Binding-site contacts:
Ligand atom N contacts residue THR235 of chain 2.S at 3.5 Å (h-bond).
Ligand atom CG1 contacts residue VAL280 of chain 2.S at 4.0 Å (hydrophobic).
Ligand atom CD contacts residue TYR273 of chain 2.S at 3.3 Å (hydrophobic).
Ligand atom O contacts residue LYS234 of chain 2.S at 3.6 Å.
Ligand atom C contacts residue ASN227 of chain 2.S at 3.5 Å.
Ligand atom CB contacts residue TYR238 of chain 2.S at 3.6 Å (hydrophobic).
Ligand atom CA contacts residue ASN227 of chain 2.S at 3.7 Å.
Ligand atom O contacts residue HIS277 of chain 2.S at 3.4 Å.
Ligand atom C contacts residue THR235 of chain 2.S at 3.6 Å.
Ligand atom CA contacts residue THR235 of chain 2.S at 3.6 Å.
Ligand atom N contacts residue TYR273 of chain 2.S at 3.9 Å.
Ligand atom CG2 contacts residue GLU236 of chain 2.S at 3.3 Å.
Ligand atom CG contacts residue TYR273 of chain 2.S at 3.6 Å (hydrophobic).
Ligand atom O contacts residue THR235 of chain 2.S at 3.1 Å (h-bond).
Ligand atom O contacts residue ASN227 of chain 2.S at 3.6 Å.
Ligand atom CB contacts residue HIS277 of chain 2.S at 3.7 Å.
Ligand atom CG2 contacts residue PHE278 of chain 2.S at 3.7 Å (hydrophobic).
Ligand atom CD1 contacts residue TYR91 of chain 2.S at 3.9 Å (hydrophobic).
Ligand atom O contacts residue LEU286 of chain 2.S at 3.2 Å.
Ligand atom CG contacts residue LYS234 of chain 2.S at 3.3 Å.
Ligand atom C contacts residue LEU286 of chain 2.S at 3.8 Å (hydrophobic).
Ligand atom C contacts residue THR235 of chain 2.S at 3.6 Å.
Ligand atom O contacts residue TYR94 of chain 2.S at 2.9 Å.
Ligand atom CB contacts residue ASP233 of chain 2.S at 3.0 Å.
Ligand atom O contacts residue ASN281 of chain 2.S at 2.6 Å (h-bond).
Ligand atom O contacts residue THR235 of chain 2.S at 3.0 Å (h-bond).
Ligand atom N contacts residue ASN227 of chain 2.S at 3.0 Å (h-bond).
Ligand atom C contacts residue TYR94 of chain 2.S at 4.0 Å (hydrophobic).
Ligand atom N contacts residue THR235 of chain 2.S at 3.9 Å.
Ligand atom CG contacts residue HIS277 of chain 2.S at 3.8 Å.
Ligand atom CD1 contacts residue TYR94 of chain 2.S at 3.5 Å (hydrophobic).
Ligand atom CG1 contacts residue TYR94 of chain 2.S at 3.8 Å (hydrophobic).
Ligand atom CG2 contacts residue HIS277 of chain 2.S at 3.3 Å.
Ligand atom CG2 contacts residue LEU286 of chain 2.S at 3.7 Å (hydrophobic).
Ligand atom C contacts residue THR235 of chain 2.S at 3.6 Å.
Ligand atom CB contacts residue LEU286 of chain 2.S at 3.9 Å (hydrophobic).
Ligand atom CG contacts residue ASP233 of chain 2.S at 3.0 Å.
Ligand atom CD contacts residue HIS277 of chain 2.S at 3.9 Å.
Ligand atom CG2 contacts residue ASN281 of chain 2.S at 3.6 Å.
Ligand atom C contacts residue ASN281 of chain 2.S at 3.8 Å.

Sequence of chain 2.S:
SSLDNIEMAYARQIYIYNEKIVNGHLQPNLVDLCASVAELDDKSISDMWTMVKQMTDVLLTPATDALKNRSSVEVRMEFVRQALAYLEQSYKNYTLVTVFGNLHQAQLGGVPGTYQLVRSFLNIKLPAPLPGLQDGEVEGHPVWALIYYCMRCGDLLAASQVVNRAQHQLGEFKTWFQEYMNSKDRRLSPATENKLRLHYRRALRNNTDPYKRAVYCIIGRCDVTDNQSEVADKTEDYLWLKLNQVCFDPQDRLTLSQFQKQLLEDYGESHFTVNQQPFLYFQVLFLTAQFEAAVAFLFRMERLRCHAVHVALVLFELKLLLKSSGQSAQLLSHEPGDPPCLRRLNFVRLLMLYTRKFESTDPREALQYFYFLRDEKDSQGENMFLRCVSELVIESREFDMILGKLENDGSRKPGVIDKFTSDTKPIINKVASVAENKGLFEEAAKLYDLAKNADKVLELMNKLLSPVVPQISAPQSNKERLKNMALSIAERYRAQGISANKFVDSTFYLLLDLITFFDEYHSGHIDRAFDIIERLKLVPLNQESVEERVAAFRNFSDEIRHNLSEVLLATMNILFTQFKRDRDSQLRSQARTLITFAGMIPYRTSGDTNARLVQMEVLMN

The protein below binds the small molecule below.
Small molecule (SMILES): CC[C@H](C)[C@H](NC(=O)[C@H](CO)NC(=O)[C@H](CCCN=C(N)N)NC(=O)[C@@H](NC(=O)[C@@H]1CCCN1C(=O)[C@@H]1CCCN1C(=O)[C@H](C)N)C(C)C)C(=O)N[C@H](C=O)Cc1ccc(O)cc1